Sequence of chain 1.B:
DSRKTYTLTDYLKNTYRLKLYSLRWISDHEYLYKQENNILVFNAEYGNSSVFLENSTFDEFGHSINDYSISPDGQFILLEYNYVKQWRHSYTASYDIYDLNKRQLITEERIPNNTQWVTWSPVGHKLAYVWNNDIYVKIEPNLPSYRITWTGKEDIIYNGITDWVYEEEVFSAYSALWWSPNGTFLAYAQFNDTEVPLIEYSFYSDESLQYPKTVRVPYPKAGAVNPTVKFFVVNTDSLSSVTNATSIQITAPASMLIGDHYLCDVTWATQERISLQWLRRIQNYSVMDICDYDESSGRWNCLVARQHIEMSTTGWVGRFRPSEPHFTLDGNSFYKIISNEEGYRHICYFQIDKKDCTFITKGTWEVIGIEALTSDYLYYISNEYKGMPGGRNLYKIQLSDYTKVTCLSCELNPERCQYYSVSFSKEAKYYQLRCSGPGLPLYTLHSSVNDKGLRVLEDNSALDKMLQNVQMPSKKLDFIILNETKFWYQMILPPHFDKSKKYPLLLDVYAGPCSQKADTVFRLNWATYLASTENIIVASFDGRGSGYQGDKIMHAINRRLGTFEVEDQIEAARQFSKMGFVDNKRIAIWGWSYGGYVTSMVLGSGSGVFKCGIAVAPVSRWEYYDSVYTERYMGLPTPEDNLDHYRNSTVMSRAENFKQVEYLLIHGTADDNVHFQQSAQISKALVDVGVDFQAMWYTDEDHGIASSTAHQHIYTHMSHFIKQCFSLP

The small molecule below binds the protein below.
Small molecule (SMILES): CC(=O)N[C@H]1[C@H](O[C@H]2[C@H](O)[C@@H](NC(C)=O)CO[C@@H]2CO)O[C@H](CO)[C@@H](O)[C@@H]1O

Binding-site contacts:
Ligand atom C5 contacts residue THR189 of chain 1.B at 3.3 Å.
Ligand atom O7 contacts residue ASN240 of chain 1.B at 4.0 Å.
Ligand atom O5 contacts residue ASN187 of chain 1.B at 2.5 Å (h-bond).
Ligand atom C6 contacts residue GLU277 of chain 1.B at 3.2 Å.
Ligand atom C8 contacts residue ASN240 of chain 1.B at 3.8 Å.
Ligand atom C4 contacts residue GLU300 of chain 1.B at 4.5 Å.
Ligand atom C2 contacts residue THR189 of chain 1.B at 3.7 Å.
Ligand atom C5 contacts residue GLN276 of chain 1.B at 4.5 Å.
Ligand atom O7 contacts residue ASN187 of chain 1.B at 3.4 Å (h-bond).
Ligand atom C2 contacts residue ASN187 of chain 1.B at 2.4 Å.
Ligand atom C7 contacts residue ASN187 of chain 1.B at 3.2 Å.
Ligand atom O3 contacts residue GLU300 of chain 1.B at 3.5 Å (salt-bridge).
Ligand atom C1 contacts residue GLN276 of chain 1.B at 4.2 Å.
Ligand atom C7 contacts residue ASN240 of chain 1.B at 4.4 Å.
Ligand atom C6 contacts residue GLN276 of chain 1.B at 4.0 Å.
Ligand atom O4 contacts residue THR189 of chain 1.B at 4.5 Å.
Ligand atom C6 contacts residue THR189 of chain 1.B at 4.4 Å.
Ligand atom O4 contacts residue GLU300 of chain 1.B at 4.1 Å.
Ligand atom C8 contacts residue PHE190 of chain 1.B at 4.0 Å (hydrophobic).
Ligand atom C3 contacts residue ASN187 of chain 1.B at 3.7 Å.
Ligand atom O6 contacts residue GLU277 of chain 1.B at 2.6 Å (salt-bridge).
Ligand atom C3 contacts residue GLU300 of chain 1.B at 3.7 Å.
Ligand atom C1 contacts residue THR189 of chain 1.B at 3.0 Å.
Ligand atom O6 contacts residue GLN276 of chain 1.B at 4.0 Å.
Ligand atom O7 contacts residue THR189 of chain 1.B at 4.2 Å.
Ligand atom N2 contacts residue ASN187 of chain 1.B at 2.7 Å (h-bond).
Ligand atom C5 contacts residue ASN187 of chain 1.B at 3.7 Å.
Ligand atom O5 contacts residue THR189 of chain 1.B at 3.5 Å (h-bond).
Ligand atom N2 contacts residue THR189 of chain 1.B at 3.8 Å.
Ligand atom C4 contacts residue ASN187 of chain 1.B at 4.2 Å.
Ligand atom O5 contacts residue GLN276 of chain 1.B at 3.7 Å.
Ligand atom C8 contacts residue ASN187 of chain 1.B at 4.3 Å.
Ligand atom N2 contacts residue GLU277 of chain 1.B at 4.5 Å.
Ligand atom C8 contacts residue TYR298 of chain 1.B at 3.5 Å (hydrophobic).
Ligand atom C4 contacts residue THR189 of chain 1.B at 4.0 Å.
Ligand atom C3 contacts residue THR189 of chain 1.B at 3.7 Å.
Ligand atom C1 contacts residue ASN187 of chain 1.B at 1.4 Å.